Sequence of chain 1.A:
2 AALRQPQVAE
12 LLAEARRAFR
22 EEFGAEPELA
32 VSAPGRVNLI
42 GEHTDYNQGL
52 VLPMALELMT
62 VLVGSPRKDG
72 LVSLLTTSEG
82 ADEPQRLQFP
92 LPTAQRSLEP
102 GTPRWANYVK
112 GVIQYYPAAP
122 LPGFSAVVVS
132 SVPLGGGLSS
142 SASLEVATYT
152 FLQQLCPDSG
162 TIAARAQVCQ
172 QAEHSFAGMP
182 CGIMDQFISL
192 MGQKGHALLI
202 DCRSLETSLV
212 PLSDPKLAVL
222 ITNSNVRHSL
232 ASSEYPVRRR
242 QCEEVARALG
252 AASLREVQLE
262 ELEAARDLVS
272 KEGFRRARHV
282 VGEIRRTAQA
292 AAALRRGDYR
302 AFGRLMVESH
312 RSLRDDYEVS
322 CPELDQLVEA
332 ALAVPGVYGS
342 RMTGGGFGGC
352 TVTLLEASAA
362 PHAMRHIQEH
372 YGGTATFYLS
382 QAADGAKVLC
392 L

This small molecule binds to this protein.
Small molecule (SMILES): O=C1CCCC2=C1[C@H](c1[nH]ncc1Cl)N=C(Nc1nc3ccccc3o1)N2

Binding-site contacts:
Ligand atom CL29 contacts residue ARG105 of chain 1.A at 3.4 Å.
Ligand atom N26 contacts residue LEU135 of chain 1.A at 3.7 Å.
Ligand atom C4 contacts residue SER79 of chain 1.A at 3.4 Å.
Ligand atom C19 contacts residue ARG105 of chain 1.A at 3.6 Å.
Ligand atom N16 contacts residue SER141 of chain 1.A at 3.7 Å.
Ligand atom O7 contacts residue LEU135 of chain 1.A at 3.7 Å.
Ligand atom C14 contacts residue TYR109 of chain 1.A at 3.9 Å (hydrophobic).
Ligand atom C21 contacts residue ARG228 of chain 1.A at 3.4 Å.
Ligand atom O23 contacts residue ARG105 of chain 1.A at 2.5 Å (salt-bridge).
Ligand atom C3 contacts residue TRP106 of chain 1.A at 3.7 Å (hydrophobic).
Ligand atom N10 contacts residue SER142 of chain 1.A at 3.5 Å (h-bond).
Ligand atom C24 contacts residue ARG105 of chain 1.A at 3.4 Å.
Ligand atom C22 contacts residue TYR109 of chain 1.A at 3.5 Å (hydrophobic).
Ligand atom CL29 contacts residue TRP106 of chain 1.A at 3.9 Å.
Ligand atom C4 contacts residue VAL129 of chain 1.A at 3.7 Å (hydrophobic).
Ligand atom CL29 contacts residue ASP83 of chain 1.A at 3.0 Å.
Ligand atom N9 contacts residue SER142 of chain 1.A at 3.6 Å.
Ligand atom N9 contacts residue SER141 of chain 1.A at 3.2 Å.
Ligand atom C13 contacts residue ARG105 of chain 1.A at 3.7 Å.
Ligand atom N25 contacts residue LEU135 of chain 1.A at 3.9 Å.
Ligand atom C27 contacts residue ARG105 of chain 1.A at 3.8 Å.
Ligand atom C22 contacts residue PO41 of chain 1.E at 3.4 Å.
Ligand atom C28 contacts residue ARG105 of chain 1.A at 3.2 Å.
Ligand atom C6 contacts residue LEU145 of chain 1.A at 3.8 Å (hydrophobic).
Ligand atom C2 contacts residue LEU135 of chain 1.A at 3.9 Å (hydrophobic).
Ligand atom N16 contacts residue TYR109 of chain 1.A at 3.6 Å.
Ligand atom C1 contacts residue LEU145 of chain 1.A at 3.8 Å (hydrophobic).
Ligand atom N16 contacts residue PO41 of chain 1.E at 3.3 Å (h-bond).
Ligand atom C21 contacts residue PO41 of chain 1.E at 3.9 Å.
Ligand atom C5 contacts residue VAL129 of chain 1.A at 3.4 Å (hydrophobic).
Ligand atom C8 contacts residue SER141 of chain 1.A at 3.4 Å.
Ligand atom C15 contacts residue TYR109 of chain 1.A at 3.4 Å (hydrophobic).
Ligand atom N10 contacts residue SER141 of chain 1.A at 2.9 Å (h-bond).
Ligand atom C5 contacts residue SER79 of chain 1.A at 3.5 Å.
Ligand atom C27 contacts residue GLY81 of chain 1.A at 3.2 Å.
Ligand atom C11 contacts residue SER141 of chain 1.A at 3.7 Å.
Ligand atom C4 contacts residue THR77 of chain 1.A at 3.6 Å.
Ligand atom C2 contacts residue LEU145 of chain 1.A at 3.8 Å (hydrophobic).
Ligand atom C11 contacts residue TYR109 of chain 1.A at 3.7 Å (hydrophobic).
Ligand atom N12 contacts residue TYR109 of chain 1.A at 3.8 Å.